This small molecule binds to this protein.
Small molecule (SMILES): CC(=O)N[C@@H]1[C@@H](O)[C@H](O)[C@@H](CO)O[C@H]1O

Sequence of chain 41.D:
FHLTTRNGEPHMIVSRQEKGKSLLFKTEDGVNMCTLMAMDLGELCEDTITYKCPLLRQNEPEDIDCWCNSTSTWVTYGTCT

Sequence of chain 41.C:
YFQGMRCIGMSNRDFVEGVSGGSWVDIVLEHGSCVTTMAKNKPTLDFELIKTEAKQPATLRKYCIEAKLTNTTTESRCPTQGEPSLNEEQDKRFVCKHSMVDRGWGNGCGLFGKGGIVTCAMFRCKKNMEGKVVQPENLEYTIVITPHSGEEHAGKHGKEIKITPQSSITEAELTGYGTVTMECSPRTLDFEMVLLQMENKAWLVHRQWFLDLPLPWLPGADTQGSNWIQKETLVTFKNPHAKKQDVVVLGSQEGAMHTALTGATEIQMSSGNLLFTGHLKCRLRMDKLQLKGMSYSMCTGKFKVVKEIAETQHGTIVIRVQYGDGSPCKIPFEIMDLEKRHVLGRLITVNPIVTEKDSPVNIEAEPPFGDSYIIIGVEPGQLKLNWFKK

Binding-site contacts:
Ligand atom O6 contacts residue CYS45 of chain 41.D at 3.4 Å (h-bond).
Ligand atom O6 contacts residue GLU46 of chain 41.D at 3.8 Å.
Ligand atom O5 contacts residue THR48 of chain 41.D at 4.0 Å.
Ligand atom C8 contacts residue PHE98 of chain 41.C at 3.6 Å (hydrophobic).
Ligand atom O4 contacts residue NAG1 of chain 41.T at 1.6 Å.
Ligand atom C6 contacts residue THR48 of chain 41.D at 4.4 Å.
Ligand atom C4 contacts residue ASN75 of chain 41.C at 4.0 Å.
Ligand atom O6 contacts residue THR48 of chain 41.D at 4.0 Å.
Ligand atom C6 contacts residue ASN75 of chain 41.C at 3.8 Å.
Ligand atom C2 contacts residue ASN75 of chain 41.C at 2.6 Å.
Ligand atom C8 contacts residue ASN75 of chain 41.C at 3.0 Å.
Ligand atom C7 contacts residue MET126 of chain 41.C at 3.8 Å (hydrophobic).
Ligand atom C6 contacts residue CYS45 of chain 41.D at 4.4 Å (hydrophobic).
Ligand atom C7 contacts residue ASN75 of chain 41.C at 2.8 Å.
Ligand atom N2 contacts residue ASN75 of chain 41.C at 3.0 Å (h-bond).
Ligand atom C3 contacts residue ASN75 of chain 41.C at 3.5 Å.
Ligand atom C2 contacts residue NAG1 of chain 41.T at 4.1 Å.
Ligand atom O5 contacts residue ASN75 of chain 41.C at 2.1 Å (h-bond).
Ligand atom C1 contacts residue ASN75 of chain 41.C at 1.3 Å.
Ligand atom C5 contacts residue ASN75 of chain 41.C at 3.2 Å.
Ligand atom O7 contacts residue MET126 of chain 41.C at 3.1 Å.
Ligand atom O3 contacts residue NAG1 of chain 41.T at 2.4 Å (h-bond).
Ligand atom C3 contacts residue NAG1 of chain 41.T at 3.3 Å.
Ligand atom O6 contacts residue NAG1 of chain 41.T at 4.1 Å.
Ligand atom C4 contacts residue NAG1 of chain 41.T at 2.9 Å.
Ligand atom O7 contacts residue ASN75 of chain 41.C at 3.2 Å (h-bond).
Ligand atom C6 contacts residue NAG1 of chain 41.T at 3.4 Å.
Ligand atom C5 contacts residue NAG1 of chain 41.T at 3.7 Å.
Ligand atom O6 contacts residue ASN75 of chain 41.C at 3.8 Å.
Ligand atom C8 contacts residue MET126 of chain 41.C at 3.7 Å (hydrophobic).